Binding-site contacts:
Ligand atom N5 contacts residue VAL147 of chain 3.A at 3.2 Å (h-bond).
Ligand atom O1B contacts residue GLN238 of chain 3.A at 3.3 Å (h-bond).
Ligand atom C11 contacts residue VAL147 of chain 3.A at 4.0 Å (hydrophobic).
Ligand atom C11 contacts residue GLY146 of chain 3.A at 3.9 Å.
Ligand atom C11 contacts residue ILE167 of chain 3.A at 3.9 Å (hydrophobic).
Ligand atom C5 contacts residue VAL147 of chain 3.A at 3.9 Å (hydrophobic).
Ligand atom O9 contacts residue TYR107 of chain 3.A at 3.2 Å (h-bond).
Ligand atom O1A contacts residue SER157 of chain 3.A at 4.0 Å.
Ligand atom O8 contacts residue GLN238 of chain 3.A at 3.0 Å (h-bond).
Ligand atom C1 contacts residue GAL1 of chain 3.D at 2.3 Å.
Ligand atom C3 contacts residue GAL1 of chain 3.D at 2.4 Å.
Ligand atom C1 contacts residue SER149 of chain 3.A at 3.3 Å.
Ligand atom O1A contacts residue SER148 of chain 3.A at 3.6 Å.
Ligand atom C11 contacts residue LEU206 of chain 3.A at 3.9 Å (hydrophobic).
Ligand atom C10 contacts residue LEU145 of chain 3.A at 4.1 Å (hydrophobic).
Ligand atom C1 contacts residue SER148 of chain 3.A at 3.7 Å.
Ligand atom O9 contacts residue GLU202 of chain 3.A at 2.6 Å (salt-bridge).
Ligand atom O10 contacts residue LEU206 of chain 3.A at 3.4 Å.
Ligand atom O9 contacts residue HIS195 of chain 3.A at 3.5 Å (h-bond).
Ligand atom C5 contacts residue GAL1 of chain 3.D at 4.2 Å.
Ligand atom O8 contacts residue TRP165 of chain 3.A at 4.0 Å.
Ligand atom O6 contacts residue GAL1 of chain 3.D at 2.3 Å (h-bond).
Ligand atom O8 contacts residue TYR107 of chain 3.A at 3.8 Å.
Ligand atom C9 contacts residue LEU206 of chain 3.A at 4.1 Å (hydrophobic).
Ligand atom O1B contacts residue SER149 of chain 3.A at 3.6 Å.
Ligand atom C4 contacts residue GAL1 of chain 3.D at 3.8 Å.
Ligand atom O4 contacts residue VAL147 of chain 3.A at 3.6 Å (h-bond).
Ligand atom C10 contacts residue LEU206 of chain 3.A at 3.9 Å (hydrophobic).
Ligand atom C8 contacts residue GLN238 of chain 3.A at 3.9 Å.
Ligand atom O7 contacts residue LYS205 of chain 3.A at 3.8 Å.
Ligand atom O1A contacts residue GAL1 of chain 3.D at 3.0 Å (h-bond).
Ligand atom C11 contacts residue LEU145 of chain 3.A at 3.2 Å (hydrophobic).
Ligand atom O1A contacts residue SER149 of chain 3.A at 2.6 Å (h-bond).
Ligand atom C9 contacts residue GLU202 of chain 3.A at 3.3 Å.
Ligand atom C10 contacts residue VAL147 of chain 3.A at 4.1 Å (hydrophobic).
Ligand atom C6 contacts residue GAL1 of chain 3.D at 3.7 Å.
Ligand atom O1B contacts residue SER148 of chain 3.A at 2.9 Å (h-bond).
Ligand atom C4 contacts residue VAL147 of chain 3.A at 3.3 Å (hydrophobic).
Ligand atom O1B contacts residue GAL1 of chain 3.D at 3.1 Å (h-bond).
Ligand atom C2 contacts residue GAL1 of chain 3.D at 1.4 Å.

The protein below binds the small molecule below.
Small molecule (SMILES): CC(=O)N[C@H]1[C@H]([C@H](O)[C@H](O)CO)O[C@@](O)(C(=O)O)C[C@@H]1O

Sequence of chain 3.A:
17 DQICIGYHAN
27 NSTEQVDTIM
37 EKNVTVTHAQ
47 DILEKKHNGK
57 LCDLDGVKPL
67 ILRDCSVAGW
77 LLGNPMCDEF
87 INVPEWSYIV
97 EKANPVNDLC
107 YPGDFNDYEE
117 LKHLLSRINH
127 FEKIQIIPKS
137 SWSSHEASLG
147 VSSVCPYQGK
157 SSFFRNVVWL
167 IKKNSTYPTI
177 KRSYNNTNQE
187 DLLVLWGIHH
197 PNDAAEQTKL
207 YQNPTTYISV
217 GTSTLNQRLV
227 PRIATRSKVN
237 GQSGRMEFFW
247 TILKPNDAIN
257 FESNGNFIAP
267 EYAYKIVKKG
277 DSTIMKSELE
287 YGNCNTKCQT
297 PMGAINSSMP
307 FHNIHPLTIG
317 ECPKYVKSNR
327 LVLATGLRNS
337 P